Sequence of chain 1.J:
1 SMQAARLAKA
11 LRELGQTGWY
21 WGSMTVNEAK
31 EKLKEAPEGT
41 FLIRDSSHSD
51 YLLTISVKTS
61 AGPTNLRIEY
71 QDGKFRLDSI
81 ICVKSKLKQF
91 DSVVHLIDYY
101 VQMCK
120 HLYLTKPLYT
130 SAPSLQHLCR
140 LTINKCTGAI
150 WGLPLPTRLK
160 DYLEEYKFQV

This protein binds this small molecule.
Small molecule (SMILES): O=C(CCl)Nc1cccc(CNC(=O)[C@H](Cc2ccc(OP(=O)(O)O)cc2)NC(=O)Cc2ccc(F)cc2)c1

Binding-site contacts:
Ligand atom OBI contacts residue SER46 of chain 1.J at 3.7 Å.
Ligand atom FAH contacts residue VAL26 of chain 1.J at 3.6 Å.
Ligand atom OAY contacts residue LEU66 of chain 1.J at 3.6 Å.
Ligand atom CAF contacts residue VAL26 of chain 1.J at 3.5 Å (hydrophobic).
Ligand atom OAA contacts residue THR64 of chain 1.J at 3.3 Å (h-bond).
Ligand atom CAS contacts residue LEU66 of chain 1.J at 3.7 Å (hydrophobic).
Ligand atom FAH contacts residue LYS30 of chain 1.J at 3.5 Å.
Ligand atom CZ contacts residue ASN65 of chain 1.J at 3.7 Å.
Ligand atom OBI contacts residue SER47 of chain 1.J at 2.9 Å (h-bond).
Ligand atom OBJ contacts residue SER46 of chain 1.J at 2.6 Å (h-bond).
Ligand atom OAA contacts residue ASN65 of chain 1.J at 2.8 Å (h-bond).
Ligand atom OBI contacts residue ARG44 of chain 1.J at 2.8 Å (salt-bridge).
Ligand atom CAD contacts residue ASN65 of chain 1.J at 3.7 Å.
Ligand atom CE1 contacts residue ARG67 of chain 1.J at 3.4 Å.
Ligand atom OBJ contacts residue THR54 of chain 1.J at 2.7 Å (h-bond).
Ligand atom CAJ contacts residue PRO63 of chain 1.J at 3.4 Å (hydrophobic).
Ligand atom OAY contacts residue HIS120 of chain 1.J at 3.5 Å (h-bond).
Ligand atom NAU contacts residue ILE81 of chain 1.J at 3.5 Å.
Ligand atom CAI contacts residue ASN65 of chain 1.J at 3.5 Å.
Ligand atom OH contacts residue ARG44 of chain 1.J at 2.9 Å (salt-bridge).
Ligand atom CAG contacts residue VAL26 of chain 1.J at 3.6 Å (hydrophobic).
Ligand atom CD1 contacts residue ASN65 of chain 1.J at 3.6 Å.
Ligand atom NAU contacts residue CYS82 of chain 1.J at 3.2 Å (h-bond).
Ligand atom PBH contacts residue SER47 of chain 1.J at 3.6 Å.
Ligand atom CAV contacts residue CYS82 of chain 1.J at 2.7 Å (hydrophobic).
Ligand atom OAY contacts residue LEU121 of chain 1.J at 3.6 Å.
Ligand atom NAN contacts residue ASN65 of chain 1.J at 2.8 Å (h-bond).
Ligand atom CAZ contacts residue ILE81 of chain 1.J at 3.2 Å (hydrophobic).
Ligand atom CAQ contacts residue THR64 of chain 1.J at 3.6 Å.
Ligand atom C contacts residue ASN65 of chain 1.J at 3.5 Å.
Ligand atom CAI contacts residue PRO63 of chain 1.J at 3.6 Å (hydrophobic).
Ligand atom CE1 contacts residue ASN65 of chain 1.J at 3.5 Å.
Ligand atom CA contacts residue ASN65 of chain 1.J at 3.2 Å.
Ligand atom CAW contacts residue CYS82 of chain 1.J at 1.8 Å (hydrophobic).
Ligand atom OAY contacts residue CYS82 of chain 1.J at 3.6 Å (h-bond).
Ligand atom CAQ contacts residue ASN65 of chain 1.J at 3.7 Å.
Ligand atom OBJ contacts residue ARG67 of chain 1.J at 2.9 Å (salt-bridge).
Ligand atom CAJ contacts residue ASN65 of chain 1.J at 3.4 Å.
Ligand atom OBK contacts residue SER47 of chain 1.J at 2.7 Å (h-bond).
Ligand atom OBK contacts residue ARG67 of chain 1.J at 2.8 Å (salt-bridge).